Binding-site contacts:
Ligand atom NAF contacts residue ASN179 of chain 1.A at 4.2 Å.
Ligand atom CAN contacts residue PHE110 of chain 1.A at 4.1 Å (hydrophobic).
Ligand atom OAC contacts residue PHE110 of chain 1.A at 3.5 Å.
Ligand atom CAE contacts residue PHE110 of chain 1.A at 3.7 Å (hydrophobic).
Ligand atom CAD contacts residue TRP207 of chain 1.A at 3.6 Å (hydrophobic).
Ligand atom CAK contacts residue TRP103 of chain 1.A at 3.8 Å (hydrophobic).
Ligand atom CAM contacts residue GLU180 of chain 1.A at 4.1 Å.
Ligand atom CAM contacts residue MET142 of chain 1.A at 3.7 Å (hydrophobic).
Ligand atom NAF contacts residue PHE110 of chain 1.A at 3.8 Å.
Ligand atom CAE contacts residue TRP207 of chain 1.A at 4.2 Å (hydrophobic).
Ligand atom CAL contacts residue MET142 of chain 1.A at 4.0 Å (hydrophobic).
Ligand atom CAJ contacts residue ASN179 of chain 1.A at 3.6 Å.
Ligand atom CAL contacts residue TRP145 of chain 1.A at 4.0 Å (hydrophobic).
Ligand atom CAD contacts residue GLY106 of chain 1.A at 4.0 Å.
Ligand atom CAA contacts residue ASN176 of chain 1.A at 3.8 Å.
Ligand atom CAJ contacts residue ASN176 of chain 1.A at 3.7 Å.
Ligand atom CAL contacts residue ASN176 of chain 1.A at 3.7 Å.
Ligand atom NAB contacts residue TRP207 of chain 1.A at 3.9 Å.
Ligand atom CAN contacts residue GLU180 of chain 1.A at 4.1 Å.
Ligand atom CAD contacts residue ILE107 of chain 1.A at 3.6 Å (hydrophobic).
Ligand atom CAJ contacts residue PHE110 of chain 1.A at 4.1 Å (hydrophobic).
Ligand atom CAH contacts residue PHE110 of chain 1.A at 4.2 Å (hydrophobic).
Ligand atom CAI contacts residue THR149 of chain 1.A at 3.7 Å.
Ligand atom CAM contacts residue ASN176 of chain 1.A at 4.2 Å.
Ligand atom NAB contacts residue PHE110 of chain 1.A at 3.5 Å.
Ligand atom OAC contacts residue ILE107 of chain 1.A at 4.0 Å.
Ligand atom CAH contacts residue THR149 of chain 1.A at 3.2 Å.
Ligand atom NAB contacts residue ASN176 of chain 1.A at 4.1 Å.
Ligand atom CAE contacts residue THR149 of chain 1.A at 3.4 Å.
Ligand atom CAK contacts residue TYR148 of chain 1.A at 3.8 Å (hydrophobic).
Ligand atom NAF contacts residue ASN176 of chain 1.A at 2.9 Å (h-bond).
Ligand atom CAG contacts residue GLY106 of chain 1.A at 3.6 Å.
Ligand atom CAN contacts residue PHE184 of chain 1.A at 4.1 Å (hydrophobic).
Ligand atom CAH contacts residue TRP145 of chain 1.A at 4.1 Å (hydrophobic).
Ligand atom CAA contacts residue ASN179 of chain 1.A at 3.6 Å.
Ligand atom CAL contacts residue PHE110 of chain 1.A at 4.1 Å (hydrophobic).
Ligand atom CAE contacts residue ASN176 of chain 1.A at 3.4 Å.
Ligand atom CAG contacts residue ILE107 of chain 1.A at 3.8 Å (hydrophobic).
Ligand atom CAA contacts residue PHE110 of chain 1.A at 3.5 Å (hydrophobic).
Ligand atom OAC contacts residue ASN179 of chain 1.A at 2.8 Å (h-bond).

Sequence of chain 1.A:
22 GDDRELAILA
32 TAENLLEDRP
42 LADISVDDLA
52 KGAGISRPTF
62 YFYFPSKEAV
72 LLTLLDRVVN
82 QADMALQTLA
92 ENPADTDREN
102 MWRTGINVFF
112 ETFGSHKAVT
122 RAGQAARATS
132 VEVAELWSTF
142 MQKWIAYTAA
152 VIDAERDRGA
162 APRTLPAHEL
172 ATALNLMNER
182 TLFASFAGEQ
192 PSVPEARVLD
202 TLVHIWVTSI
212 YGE

This protein binds this small molecule.
Small molecule (SMILES): CCCCNC(=O)N1CCC(C)CC1